Binding-site contacts:
Ligand atom CAA contacts residue ASN95 of chain 2.B at 4.0 Å.
Ligand atom CAD contacts residue TRP20 of chain 2.B at 4.3 Å (hydrophobic).
Ligand atom CAB contacts residue TYR46 of chain 2.B at 3.9 Å (hydrophobic).
Ligand atom NAC contacts residue TRP20 of chain 2.B at 4.0 Å.
Ligand atom NAC contacts residue TYR46 of chain 2.B at 3.7 Å.
Ligand atom OAE contacts residue TRP20 of chain 2.B at 2.8 Å (h-bond).
Ligand atom OAE contacts residue TYR19 of chain 2.B at 4.4 Å.
Ligand atom CAA contacts residue TRP20 of chain 2.B at 4.3 Å (hydrophobic).
Ligand atom NAC contacts residue TYR19 of chain 2.B at 4.3 Å.
Ligand atom OAE contacts residue TYR46 of chain 2.B at 2.6 Å (h-bond).
Ligand atom CAA contacts residue TRP115 of chain 2.B at 4.2 Å (hydrophobic).
Ligand atom CAA contacts residue TYR46 of chain 2.B at 4.1 Å (hydrophobic).
Ligand atom CAD contacts residue TYR19 of chain 2.B at 3.6 Å (hydrophobic).
Ligand atom CAD contacts residue ASP17 of chain 2.B at 4.3 Å.
Ligand atom CAA contacts residue TYR19 of chain 2.B at 3.8 Å (hydrophobic).
Ligand atom CAA contacts residue VAL94 of chain 2.B at 3.7 Å (hydrophobic).

The small molecule below binds the protein below.
Small molecule (SMILES): C[N+](C)(C)[O-]

Sequence of chain 2.B:
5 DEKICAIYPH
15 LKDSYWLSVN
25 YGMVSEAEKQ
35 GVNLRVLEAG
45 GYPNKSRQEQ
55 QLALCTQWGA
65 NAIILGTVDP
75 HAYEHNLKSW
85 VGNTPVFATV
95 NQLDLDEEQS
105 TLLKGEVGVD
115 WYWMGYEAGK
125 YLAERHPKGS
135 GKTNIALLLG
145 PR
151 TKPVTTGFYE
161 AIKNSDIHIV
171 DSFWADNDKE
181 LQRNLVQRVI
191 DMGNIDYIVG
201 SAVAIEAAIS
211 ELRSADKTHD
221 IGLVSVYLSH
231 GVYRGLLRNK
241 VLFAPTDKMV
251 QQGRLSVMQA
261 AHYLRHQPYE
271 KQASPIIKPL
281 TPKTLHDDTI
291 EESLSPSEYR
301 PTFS